Sequence of chain 1.B:
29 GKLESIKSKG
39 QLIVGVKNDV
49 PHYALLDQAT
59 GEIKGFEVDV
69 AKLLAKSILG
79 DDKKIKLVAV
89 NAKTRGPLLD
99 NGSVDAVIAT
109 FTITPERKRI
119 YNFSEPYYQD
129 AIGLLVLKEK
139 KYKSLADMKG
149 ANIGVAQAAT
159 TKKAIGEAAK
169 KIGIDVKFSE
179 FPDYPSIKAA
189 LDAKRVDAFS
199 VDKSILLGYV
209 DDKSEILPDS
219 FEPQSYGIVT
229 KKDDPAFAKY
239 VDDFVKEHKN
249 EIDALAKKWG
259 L

Binding-site contacts:
Ligand atom N contacts residue ASP200 of chain 1.B at 2.7 Å (salt-bridge).
Ligand atom CG contacts residue ARG93 of chain 1.B at 3.7 Å.
Ligand atom CB contacts residue ASP200 of chain 1.B at 3.5 Å.
Ligand atom OD1 contacts residue ARG93 of chain 1.B at 2.8 Å (salt-bridge).
Ligand atom C contacts residue ARG115 of chain 1.B at 3.6 Å.
Ligand atom OXT contacts residue ARG115 of chain 1.B at 2.8 Å (salt-bridge).
Ligand atom CB contacts residue VAL199 of chain 1.B at 3.8 Å (hydrophobic).
Ligand atom CG contacts residue THR108 of chain 1.B at 3.7 Å.
Ligand atom OXT contacts residue THR110 of chain 1.B at 3.0 Å (h-bond).
Ligand atom OXT contacts residue PHE109 of chain 1.B at 4.0 Å.
Ligand atom O contacts residue ARG115 of chain 1.B at 2.9 Å (salt-bridge).
Ligand atom N contacts residue GLN222 of chain 1.B at 4.0 Å.
Ligand atom C contacts residue THR158 of chain 1.B at 3.8 Å.
Ligand atom OXT contacts residue THR108 of chain 1.B at 3.4 Å (h-bond).
Ligand atom CG contacts residue TYR182 of chain 1.B at 3.4 Å (hydrophobic).
Ligand atom O contacts residue ALA157 of chain 1.B at 3.2 Å.
Ligand atom CG contacts residue ILE203 of chain 1.B at 3.6 Å (hydrophobic).
Ligand atom O contacts residue ARG93 of chain 1.B at 3.4 Å (salt-bridge).
Ligand atom OD1 contacts residue LYS45 of chain 1.B at 3.3 Å (salt-bridge).
Ligand atom CB contacts residue ILE203 of chain 1.B at 3.9 Å (hydrophobic).
Ligand atom CA contacts residue THR108 of chain 1.B at 3.8 Å.
Ligand atom CA contacts residue THR158 of chain 1.B at 3.9 Å.
Ligand atom OD2 contacts residue TYR182 of chain 1.B at 2.6 Å (h-bond).
Ligand atom C contacts residue ARG93 of chain 1.B at 3.4 Å.
Ligand atom OD2 contacts residue ALA90 of chain 1.B at 3.7 Å.
Ligand atom C contacts residue THR110 of chain 1.B at 3.6 Å.
Ligand atom CA contacts residue ASP200 of chain 1.B at 3.3 Å.
Ligand atom CG contacts residue LYS45 of chain 1.B at 3.4 Å.
Ligand atom CB contacts residue TYR182 of chain 1.B at 3.4 Å (hydrophobic).
Ligand atom OXT contacts residue ARG93 of chain 1.B at 3.0 Å (salt-bridge).
Ligand atom OD2 contacts residue LYS45 of chain 1.B at 2.9 Å (salt-bridge).
Ligand atom CA contacts residue THR110 of chain 1.B at 3.6 Å.
Ligand atom N contacts residue TYR224 of chain 1.B at 3.8 Å.
Ligand atom OD1 contacts residue ALA107 of chain 1.B at 3.9 Å.
Ligand atom N contacts residue THR108 of chain 1.B at 2.7 Å (h-bond).
Ligand atom OD2 contacts residue ILE203 of chain 1.B at 3.6 Å.
Ligand atom OD1 contacts residue THR108 of chain 1.B at 2.8 Å (h-bond).
Ligand atom C contacts residue THR108 of chain 1.B at 4.0 Å.
Ligand atom N contacts residue THR110 of chain 1.B at 2.9 Å (h-bond).
Ligand atom O contacts residue THR158 of chain 1.B at 3.0 Å (h-bond).

This protein binds this small molecule.
Small molecule (SMILES): N[C@@H](CC(=O)O)C(=O)O